Sequence of chain 1.C:
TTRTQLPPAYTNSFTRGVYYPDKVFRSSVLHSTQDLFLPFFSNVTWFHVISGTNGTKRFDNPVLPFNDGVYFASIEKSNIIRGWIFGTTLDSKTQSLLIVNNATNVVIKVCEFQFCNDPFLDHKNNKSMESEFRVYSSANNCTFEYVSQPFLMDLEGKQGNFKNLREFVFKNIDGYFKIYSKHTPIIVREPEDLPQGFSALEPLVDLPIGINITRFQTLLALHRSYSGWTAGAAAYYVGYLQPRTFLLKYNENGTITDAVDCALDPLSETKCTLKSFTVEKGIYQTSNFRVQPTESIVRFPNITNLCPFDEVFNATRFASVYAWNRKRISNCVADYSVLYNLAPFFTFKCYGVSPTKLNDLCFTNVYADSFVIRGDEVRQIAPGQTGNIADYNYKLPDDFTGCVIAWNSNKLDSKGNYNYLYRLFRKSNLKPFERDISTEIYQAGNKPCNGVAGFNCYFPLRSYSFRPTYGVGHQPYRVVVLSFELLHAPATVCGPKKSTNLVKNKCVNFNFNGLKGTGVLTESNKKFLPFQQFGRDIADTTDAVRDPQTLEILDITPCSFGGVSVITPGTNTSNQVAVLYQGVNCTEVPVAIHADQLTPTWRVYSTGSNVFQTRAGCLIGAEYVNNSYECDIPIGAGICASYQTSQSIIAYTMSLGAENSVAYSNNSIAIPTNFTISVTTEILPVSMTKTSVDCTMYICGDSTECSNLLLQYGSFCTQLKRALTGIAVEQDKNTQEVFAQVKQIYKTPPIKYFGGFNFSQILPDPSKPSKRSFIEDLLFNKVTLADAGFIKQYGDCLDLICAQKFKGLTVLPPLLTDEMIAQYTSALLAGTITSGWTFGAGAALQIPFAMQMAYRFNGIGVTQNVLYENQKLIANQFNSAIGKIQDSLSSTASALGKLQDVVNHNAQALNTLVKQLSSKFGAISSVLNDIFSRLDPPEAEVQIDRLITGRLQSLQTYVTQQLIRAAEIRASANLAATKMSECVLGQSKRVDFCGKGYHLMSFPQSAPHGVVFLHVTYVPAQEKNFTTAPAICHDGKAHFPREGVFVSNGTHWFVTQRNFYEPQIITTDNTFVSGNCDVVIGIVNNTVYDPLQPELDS

Binding-site contacts:
Ligand atom C8 contacts residue TYR793 of chain 1.C at 4.3 Å (hydrophobic).
Ligand atom C2 contacts residue ASN706 of chain 1.A at 2.5 Å.
Ligand atom C5 contacts residue ASN706 of chain 1.A at 3.7 Å.
Ligand atom O7 contacts residue ASN706 of chain 1.A at 3.8 Å.
Ligand atom O6 contacts residue ILE791 of chain 1.C at 3.4 Å.
Ligand atom N2 contacts residue ASN706 of chain 1.A at 2.9 Å (h-bond).
Ligand atom C4 contacts residue ASN706 of chain 1.A at 4.2 Å.
Ligand atom C2 contacts residue TYR793 of chain 1.C at 4.4 Å (hydrophobic).
Ligand atom O5 contacts residue ASN706 of chain 1.A at 2.4 Å (h-bond).
Ligand atom O4 contacts residue TYR793 of chain 1.C at 4.1 Å.
Ligand atom C3 contacts residue ASN706 of chain 1.A at 3.8 Å.
Ligand atom O6 contacts residue ASN706 of chain 1.A at 4.1 Å.
Ligand atom C1 contacts residue ASN706 of chain 1.A at 1.4 Å.
Ligand atom C6 contacts residue ILE791 of chain 1.C at 3.6 Å (hydrophobic).
Ligand atom O3 contacts residue TYR793 of chain 1.C at 3.5 Å.
Ligand atom C7 contacts residue ASN706 of chain 1.A at 3.5 Å.
Ligand atom C3 contacts residue TYR793 of chain 1.C at 4.2 Å (hydrophobic).
Ligand atom C4 contacts residue TYR793 of chain 1.C at 3.7 Å (hydrophobic).

Sequence of chain 1.A:
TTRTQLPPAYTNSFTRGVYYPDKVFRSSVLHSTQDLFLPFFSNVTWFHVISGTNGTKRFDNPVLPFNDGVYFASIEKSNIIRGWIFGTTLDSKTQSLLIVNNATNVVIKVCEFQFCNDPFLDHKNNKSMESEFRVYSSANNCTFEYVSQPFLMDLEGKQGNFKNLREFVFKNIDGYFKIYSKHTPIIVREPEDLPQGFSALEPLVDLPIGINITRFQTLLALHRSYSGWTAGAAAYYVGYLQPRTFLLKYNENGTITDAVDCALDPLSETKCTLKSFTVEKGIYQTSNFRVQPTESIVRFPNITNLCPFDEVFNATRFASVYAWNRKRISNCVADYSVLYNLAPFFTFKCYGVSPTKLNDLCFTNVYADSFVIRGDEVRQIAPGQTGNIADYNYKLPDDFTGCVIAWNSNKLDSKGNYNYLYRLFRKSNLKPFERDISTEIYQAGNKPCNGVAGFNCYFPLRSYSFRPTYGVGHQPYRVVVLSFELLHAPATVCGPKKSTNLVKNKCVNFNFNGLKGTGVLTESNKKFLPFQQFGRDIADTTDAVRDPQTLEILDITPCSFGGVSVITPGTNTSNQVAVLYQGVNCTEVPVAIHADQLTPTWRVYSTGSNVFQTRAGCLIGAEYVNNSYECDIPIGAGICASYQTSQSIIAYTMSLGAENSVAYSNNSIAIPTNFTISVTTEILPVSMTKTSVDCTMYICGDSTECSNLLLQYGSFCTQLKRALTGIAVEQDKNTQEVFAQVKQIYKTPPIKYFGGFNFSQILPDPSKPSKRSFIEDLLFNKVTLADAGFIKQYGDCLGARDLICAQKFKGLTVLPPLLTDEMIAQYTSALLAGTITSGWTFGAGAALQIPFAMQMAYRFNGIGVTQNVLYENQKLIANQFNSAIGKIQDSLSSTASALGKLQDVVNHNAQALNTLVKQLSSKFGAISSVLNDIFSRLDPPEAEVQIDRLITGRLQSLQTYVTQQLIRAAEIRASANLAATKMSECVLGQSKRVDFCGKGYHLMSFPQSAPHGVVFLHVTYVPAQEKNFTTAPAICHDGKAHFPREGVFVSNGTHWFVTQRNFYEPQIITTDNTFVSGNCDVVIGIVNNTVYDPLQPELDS

This protein binds this small molecule.
Small molecule (SMILES): CC(=O)N[C@H]1[C@H](O[C@H]2[C@H](O)[C@@H](NC(C)=O)CO[C@@H]2CO)O[C@H](CO)[C@@H](O)[C@@H]1O